The protein below binds the small molecule below.
Small molecule (SMILES): O=C(O)c1cccc2c1OB(O)[C@@H](NC(=O)C1CCCCC1)C2

Binding-site contacts:
Ligand atom C11 contacts residue SER316 of chain 1.A at 3.5 Å.
Ligand atom C06 contacts residue SER61 of chain 1.A at 3.5 Å.
Ligand atom C21 contacts residue ASN344 of chain 1.A at 4.0 Å.
Ligand atom C15 contacts residue VAL210 of chain 1.A at 3.8 Å (hydrophobic).
Ligand atom N08 contacts residue SER61 of chain 1.A at 3.4 Å (h-bond).
Ligand atom C13 contacts residue ASN318 of chain 1.A at 3.5 Å.
Ligand atom C14 contacts residue ASN318 of chain 1.A at 3.9 Å.
Ligand atom O01 contacts residue SER316 of chain 1.A at 2.9 Å (h-bond).
Ligand atom O22 contacts residue LYS313 of chain 1.A at 3.2 Å (salt-bridge).
Ligand atom C21 contacts residue THR314 of chain 1.A at 3.2 Å.
Ligand atom O10 contacts residue TYR220 of chain 1.A at 3.7 Å.
Ligand atom O01 contacts residue SER61 of chain 1.A at 2.2 Å (h-bond).
Ligand atom C05 contacts residue TYR148 of chain 1.A at 3.7 Å (hydrophobic).
Ligand atom O01 contacts residue GLY60 of chain 1.A at 4.0 Å.
Ligand atom C04 contacts residue TYR148 of chain 1.A at 3.4 Å (hydrophobic).
Ligand atom C06 contacts residue TYR148 of chain 1.A at 3.8 Å (hydrophobic).
Ligand atom C16 contacts residue TYR220 of chain 1.A at 3.4 Å (hydrophobic).
Ligand atom C09 contacts residue ASN150 of chain 1.A at 3.9 Å.
Ligand atom O22 contacts residue THR314 of chain 1.A at 2.5 Å (h-bond).
Ligand atom C15 contacts residue TYR220 of chain 1.A at 3.9 Å (hydrophobic).
Ligand atom C21 contacts residue SER316 of chain 1.A at 3.9 Å.
Ligand atom C04 contacts residue SER61 of chain 1.A at 3.5 Å.
Ligand atom C09 contacts residue GLN117 of chain 1.A at 3.5 Å.
Ligand atom O10 contacts residue ASN150 of chain 1.A at 2.8 Å (h-bond).
Ligand atom C07 contacts residue SER61 of chain 1.A at 2.4 Å.
Ligand atom C09 contacts residue SER316 of chain 1.A at 3.8 Å.
Ligand atom O23 contacts residue GLY315 of chain 1.A at 3.4 Å (h-bond).
Ligand atom B02 contacts residue SER61 of chain 1.A at 1.3 Å.
Ligand atom N08 contacts residue SER316 of chain 1.A at 3.0 Å (h-bond).
Ligand atom O23 contacts residue SER316 of chain 1.A at 3.0 Å (h-bond).
Ligand atom O03 contacts residue SER61 of chain 1.A at 2.2 Å (h-bond).
Ligand atom B02 contacts residue TYR148 of chain 1.A at 3.6 Å.
Ligand atom O23 contacts residue ASN344 of chain 1.A at 3.3 Å (h-bond).
Ligand atom O23 contacts residue THR314 of chain 1.A at 3.1 Å (h-bond).
Ligand atom O01 contacts residue GLY315 of chain 1.A at 3.9 Å.
Ligand atom O10 contacts residue GLN117 of chain 1.A at 2.7 Å (h-bond).
Ligand atom C12 contacts residue GLN117 of chain 1.A at 3.4 Å.
Ligand atom C15 contacts residue THR317 of chain 1.A at 4.0 Å.
Ligand atom O03 contacts residue TYR148 of chain 1.A at 2.8 Å (h-bond).
Ligand atom O22 contacts residue TYR148 of chain 1.A at 3.5 Å (h-bond).

Sequence of chain 1.A:
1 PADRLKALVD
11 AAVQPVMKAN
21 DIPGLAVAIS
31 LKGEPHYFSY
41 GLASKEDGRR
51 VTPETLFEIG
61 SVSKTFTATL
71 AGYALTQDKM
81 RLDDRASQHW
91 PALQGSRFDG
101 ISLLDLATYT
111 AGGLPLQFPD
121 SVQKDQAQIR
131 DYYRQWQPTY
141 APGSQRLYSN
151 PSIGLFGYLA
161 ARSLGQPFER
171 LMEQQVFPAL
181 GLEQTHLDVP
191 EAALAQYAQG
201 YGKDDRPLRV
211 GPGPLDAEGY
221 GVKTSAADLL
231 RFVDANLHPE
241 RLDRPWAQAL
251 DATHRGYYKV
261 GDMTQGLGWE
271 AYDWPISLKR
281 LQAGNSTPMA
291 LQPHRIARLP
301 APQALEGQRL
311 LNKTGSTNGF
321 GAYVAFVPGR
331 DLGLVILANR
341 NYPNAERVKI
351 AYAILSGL